A small-molecule ligand and the protein it binds are described below.
Small molecule (SMILES): C=CC(=O)Nc1cc(Nc2cc(-c3cccc(NC(=O)c4ccc(C(C)(C)C)cc4)c3C)cn(C)c2=O)ccc1C(=O)N1CCOCC1

Sequence of chain 1.D:
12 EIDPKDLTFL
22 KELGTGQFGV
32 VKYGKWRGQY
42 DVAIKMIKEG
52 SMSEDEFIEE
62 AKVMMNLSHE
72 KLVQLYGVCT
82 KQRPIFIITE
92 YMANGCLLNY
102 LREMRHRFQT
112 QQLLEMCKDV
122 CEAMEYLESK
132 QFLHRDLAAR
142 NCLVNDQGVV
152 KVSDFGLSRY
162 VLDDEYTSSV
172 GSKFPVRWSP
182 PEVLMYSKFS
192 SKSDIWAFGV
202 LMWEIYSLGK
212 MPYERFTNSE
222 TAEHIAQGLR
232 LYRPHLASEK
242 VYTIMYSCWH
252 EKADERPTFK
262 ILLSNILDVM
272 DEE

Binding-site contacts:
Ligand atom NBH contacts residue MET93 of chain 1.D at 3.0 Å (h-bond).
Ligand atom CAB contacts residue THR90 of chain 1.D at 3.1 Å.
Ligand atom OAH contacts residue CYS97 of chain 1.D at 3.6 Å.
Ligand atom CAV contacts residue GLY96 of chain 1.D at 3.7 Å.
Ligand atom CAM contacts residue VAL32 of chain 1.D at 3.4 Å (hydrophobic).
Ligand atom CBA contacts residue CYS97 of chain 1.D at 1.8 Å (hydrophobic).
Ligand atom OAK contacts residue MET93 of chain 1.D at 2.7 Å (h-bond).
Ligand atom OAH contacts residue GLY96 of chain 1.D at 3.4 Å.
Ligand atom CAN contacts residue THR26 of chain 1.D at 3.6 Å.
Ligand atom CBO contacts residue MET93 of chain 1.D at 3.3 Å (hydrophobic).
Ligand atom CAU contacts residue TYR92 of chain 1.D at 3.5 Å (hydrophobic).
Ligand atom CAR contacts residue VAL32 of chain 1.D at 3.7 Å (hydrophobic).
Ligand atom NBF contacts residue CYS97 of chain 1.D at 3.7 Å.
Ligand atom CAQ contacts residue ASP155 of chain 1.D at 3.4 Å.
Ligand atom CAR contacts residue LEU24 of chain 1.D at 3.3 Å (hydrophobic).
Ligand atom CAN contacts residue VAL32 of chain 1.D at 3.5 Å (hydrophobic).
Ligand atom OAK contacts residue TYR92 of chain 1.D at 3.5 Å.
Ligand atom CBP contacts residue ASP155 of chain 1.D at 3.6 Å.
Ligand atom CAB contacts residue GLU91 of chain 1.D at 3.1 Å.
Ligand atom OAI contacts residue LYS46 of chain 1.D at 3.3 Å (salt-bridge).
Ligand atom CBB contacts residue CYS97 of chain 1.D at 2.8 Å (hydrophobic).
Ligand atom CAA contacts residue ASP155 of chain 1.D at 3.7 Å.
Ligand atom CAZ contacts residue ALA94 of chain 1.D at 3.0 Å (hydrophobic).
Ligand atom NCA contacts residue ALA44 of chain 1.D at 3.5 Å.
Ligand atom CAB contacts residue ALA44 of chain 1.D at 3.1 Å (hydrophobic).
Ligand atom CAC contacts residue LEU158 of chain 1.D at 3.4 Å (hydrophobic).
Ligand atom CBK contacts residue CYS97 of chain 1.D at 3.3 Å (hydrophobic).
Ligand atom CBX contacts residue LEU144 of chain 1.D at 3.6 Å (hydrophobic).
Ligand atom CBT contacts residue GLN28 of chain 1.D at 3.6 Å.
Ligand atom CAO contacts residue TYR92 of chain 1.D at 3.4 Å (hydrophobic).
Ligand atom CBD contacts residue ALA94 of chain 1.D at 3.1 Å (hydrophobic).
Ligand atom CBA contacts residue ASN100 of chain 1.D at 2.9 Å.
Ligand atom CAD contacts residue ASP137 of chain 1.D at 3.3 Å.
Ligand atom CAT contacts residue GLN28 of chain 1.D at 3.2 Å.
Ligand atom CAO contacts residue MET93 of chain 1.D at 3.1 Å (hydrophobic).
Ligand atom CAQ contacts residue GLN28 of chain 1.D at 3.3 Å.
Ligand atom OAI contacts residue VAL32 of chain 1.D at 3.5 Å.
Ligand atom NCA contacts residue LEU144 of chain 1.D at 3.6 Å.
Ligand atom CAT contacts residue ASN142 of chain 1.D at 3.6 Å.
Ligand atom CAM contacts residue LEU24 of chain 1.D at 3.4 Å (hydrophobic).